Sequence of chain 3.A:
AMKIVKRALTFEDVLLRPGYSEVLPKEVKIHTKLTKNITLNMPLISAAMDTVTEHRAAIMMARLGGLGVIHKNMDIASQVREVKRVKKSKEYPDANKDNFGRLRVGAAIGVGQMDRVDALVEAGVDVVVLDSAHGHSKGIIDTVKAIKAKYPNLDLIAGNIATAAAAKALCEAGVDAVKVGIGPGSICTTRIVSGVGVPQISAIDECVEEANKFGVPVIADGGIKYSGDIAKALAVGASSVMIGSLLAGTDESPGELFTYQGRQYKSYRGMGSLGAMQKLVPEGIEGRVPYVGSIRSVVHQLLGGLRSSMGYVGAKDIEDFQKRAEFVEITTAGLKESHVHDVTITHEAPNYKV

Binding-site contacts:
Ligand atom O3' contacts residue ALA49 of chain 3.A at 3.4 Å.
Ligand atom C8 contacts residue ILE200 of chain 3.A at 3.6 Å (hydrophobic).
Ligand atom O1P contacts residue TYR281 of chain 3.A at 2.6 Å (h-bond).
Ligand atom C8 contacts residue MET51 of chain 3.A at 3.5 Å (hydrophobic).
Ligand atom C5 contacts residue ILE200 of chain 3.A at 3.6 Å (hydrophobic).
Ligand atom C3' contacts residue ASP234 of chain 3.A at 3.4 Å.
Ligand atom O6 contacts residue GLY283 of chain 3.A at 3.3 Å.
Ligand atom O5' contacts residue GLY198 of chain 3.A at 3.5 Å.
Ligand atom O3P contacts residue GLY236 of chain 3.A at 2.9 Å (h-bond).
Ligand atom C5' contacts residue TYR281 of chain 3.A at 3.5 Å (hydrophobic).
Ligand atom C4' contacts residue ASP234 of chain 3.A at 3.5 Å.
Ligand atom O6 contacts residue GLY312 of chain 3.A at 3.5 Å.
Ligand atom P contacts residue TYR281 of chain 3.A at 3.7 Å.
Ligand atom O2' contacts residue ASP234 of chain 3.A at 2.4 Å (salt-bridge).
Ligand atom N7 contacts residue ILE200 of chain 3.A at 3.5 Å.
Ligand atom N3 contacts residue 2F11 of chain 3.E at 3.5 Å.
Ligand atom O6 contacts residue GLY285 of chain 3.A at 2.8 Å (h-bond).
Ligand atom O1P contacts residue SER258 of chain 3.A at 2.9 Å (h-bond).
Ligand atom N7 contacts residue MET284 of chain 3.A at 3.0 Å (h-bond).
Ligand atom O1P contacts residue SER199 of chain 3.A at 2.5 Å (h-bond).
Ligand atom O2P contacts residue SER258 of chain 3.A at 3.6 Å.
Ligand atom O5' contacts residue GLY235 of chain 3.A at 3.6 Å.
Ligand atom O3P contacts residue SER199 of chain 3.A at 3.0 Å (h-bond).
Ligand atom P contacts residue SER199 of chain 3.A at 3.6 Å.
Ligand atom O3' contacts residue ASP234 of chain 3.A at 2.5 Å (salt-bridge).
Ligand atom N1 contacts residue GLU311 of chain 3.A at 3.0 Å (salt-bridge).
Ligand atom O2P contacts residue GLY257 of chain 3.A at 2.8 Å (h-bond).
Ligand atom O6 contacts residue MET284 of chain 3.A at 3.2 Å (h-bond).
Ligand atom C2 contacts residue CYS201 of chain 3.A at 3.2 Å (hydrophobic).
Ligand atom C2' contacts residue ASP234 of chain 3.A at 3.6 Å.
Ligand atom C2 contacts residue GLU311 of chain 3.A at 3.7 Å.
Ligand atom C6 contacts residue GLY285 of chain 3.A at 3.6 Å.
Ligand atom C2 contacts residue 2F11 of chain 3.E at 3.4 Å.
Ligand atom C5 contacts residue MET284 of chain 3.A at 3.7 Å (hydrophobic).
Ligand atom N3 contacts residue CYS201 of chain 3.A at 3.6 Å.
Ligand atom N1 contacts residue 2F11 of chain 3.E at 3.5 Å.
Ligand atom N7 contacts residue GLY283 of chain 3.A at 3.4 Å.
Ligand atom O3P contacts residue GLY235 of chain 3.A at 3.7 Å.
Ligand atom O3' contacts residue MET255 of chain 3.A at 3.4 Å (h-bond).
Ligand atom O3P contacts residue GLY198 of chain 3.A at 3.5 Å.

This protein binds this small molecule.
Small molecule (SMILES): O=c1[nH]cnc2c1ncn2[C@@H]1O[C@H](COP(=O)(O)O)[C@@H](O)[C@H]1O